Binding-site contacts:
Ligand atom C5 contacts residue ASN160 of chain 1.A at 3.6 Å.
Ligand atom O1A contacts residue THR46 of chain 1.A at 2.7 Å (h-bond).
Ligand atom PB contacts residue GLY43 of chain 1.A at 3.6 Å.
Ligand atom N2 contacts residue ASP163 of chain 1.A at 2.7 Å (salt-bridge).
Ligand atom C2 contacts residue ILE277 of chain 1.A at 3.6 Å (hydrophobic).
Ligand atom O6 contacts residue LYS161 of chain 1.A at 3.6 Å.
Ligand atom O4' contacts residue LYS161 of chain 1.A at 3.6 Å (salt-bridge).
Ligand atom O2A contacts residue LYS68 of chain 1.A at 3.6 Å.
Ligand atom O2B contacts residue ALA42 of chain 1.A at 3.1 Å (h-bond).
Ligand atom O3A contacts residue GLY43 of chain 1.A at 3.0 Å (h-bond).
Ligand atom O2B contacts residue GLY43 of chain 1.A at 2.9 Å (h-bond).
Ligand atom PB contacts residue LYS44 of chain 1.A at 3.6 Å.
Ligand atom O2B contacts residue LYS44 of chain 1.A at 2.9 Å (salt-bridge).
Ligand atom O3B contacts residue LYS44 of chain 1.A at 3.4 Å (salt-bridge).
Ligand atom C2 contacts residue ASP163 of chain 1.A at 3.3 Å.
Ligand atom C6 contacts residue ILE277 of chain 1.A at 3.2 Å (hydrophobic).
Ligand atom N7 contacts residue ASN160 of chain 1.A at 3.2 Å (h-bond).
Ligand atom O3B contacts residue THR45 of chain 1.A at 2.7 Å (h-bond).
Ligand atom N1 contacts residue ASP163 of chain 1.A at 3.0 Å (salt-bridge).
Ligand atom O1B contacts residue HIS110 of chain 1.A at 2.9 Å (h-bond).
Ligand atom O1A contacts residue THR45 of chain 1.A at 3.3 Å (h-bond).
Ligand atom O1A contacts residue GLY43 of chain 1.A at 3.2 Å.
Ligand atom O3A contacts residue LYS44 of chain 1.A at 3.7 Å.
Ligand atom N1 contacts residue ILE277 of chain 1.A at 3.1 Å.
Ligand atom C8 contacts residue THR46 of chain 1.A at 3.3 Å.
Ligand atom O3A contacts residue ASP41 of chain 1.A at 3.6 Å.
Ligand atom O6 contacts residue SER275 of chain 1.A at 3.3 Å.
Ligand atom O2B contacts residue ASP41 of chain 1.A at 3.5 Å (salt-bridge).
Ligand atom PA contacts residue GLY43 of chain 1.A at 3.6 Å.
Ligand atom C6 contacts residue LYS161 of chain 1.A at 3.5 Å.
Ligand atom C5' contacts residue ASP41 of chain 1.A at 3.6 Å.
Ligand atom O2' contacts residue LYS68 of chain 1.A at 3.5 Å (salt-bridge).
Ligand atom C5 contacts residue ILE277 of chain 1.A at 3.4 Å (hydrophobic).
Ligand atom O6 contacts residue ASN160 of chain 1.A at 3.1 Å (h-bond).
Ligand atom O6 contacts residue ALA276 of chain 1.A at 2.9 Å (h-bond).
Ligand atom N2 contacts residue ARG164 of chain 1.A at 3.4 Å.
Ligand atom O2D contacts residue LYS68 of chain 1.A at 2.7 Å (salt-bridge).
Ligand atom O6 contacts residue ILE277 of chain 1.A at 3.0 Å (h-bond).
Ligand atom O1B contacts residue ASP41 of chain 1.A at 3.0 Å (salt-bridge).
Ligand atom N7 contacts residue ILE277 of chain 1.A at 3.6 Å.

A protein and the small-molecule ligand that binds it are described below.
Small molecule (SMILES): Nc1nc2c(ncn2[C@@H]2O[C@H](CO[P](=O)(O)OP(=O)(O)O)[C@@H](O[P](=O)(O)OP(=O)(O)O)[C@H]2O)c(=O)[nH]1

Sequence of chain 1.A:
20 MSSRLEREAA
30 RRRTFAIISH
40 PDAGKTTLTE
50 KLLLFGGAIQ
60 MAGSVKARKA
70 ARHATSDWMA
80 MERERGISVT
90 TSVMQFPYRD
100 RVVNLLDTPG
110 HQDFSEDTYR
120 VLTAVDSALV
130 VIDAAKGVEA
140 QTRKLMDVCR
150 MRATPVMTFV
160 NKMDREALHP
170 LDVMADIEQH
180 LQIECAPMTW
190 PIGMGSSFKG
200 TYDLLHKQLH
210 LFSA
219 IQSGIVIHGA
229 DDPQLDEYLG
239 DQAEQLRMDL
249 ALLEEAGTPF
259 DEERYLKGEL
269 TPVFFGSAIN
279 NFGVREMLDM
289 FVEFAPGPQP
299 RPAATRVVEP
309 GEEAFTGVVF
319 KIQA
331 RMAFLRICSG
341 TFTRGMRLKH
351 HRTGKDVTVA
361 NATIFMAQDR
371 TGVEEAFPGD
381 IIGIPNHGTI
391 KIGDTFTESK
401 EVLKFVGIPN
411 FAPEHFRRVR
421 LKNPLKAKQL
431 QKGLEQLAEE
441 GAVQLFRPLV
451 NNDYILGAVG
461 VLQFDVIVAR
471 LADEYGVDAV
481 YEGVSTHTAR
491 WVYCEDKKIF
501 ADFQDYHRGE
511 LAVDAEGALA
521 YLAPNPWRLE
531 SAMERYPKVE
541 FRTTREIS